Sequence of chain 39.A:
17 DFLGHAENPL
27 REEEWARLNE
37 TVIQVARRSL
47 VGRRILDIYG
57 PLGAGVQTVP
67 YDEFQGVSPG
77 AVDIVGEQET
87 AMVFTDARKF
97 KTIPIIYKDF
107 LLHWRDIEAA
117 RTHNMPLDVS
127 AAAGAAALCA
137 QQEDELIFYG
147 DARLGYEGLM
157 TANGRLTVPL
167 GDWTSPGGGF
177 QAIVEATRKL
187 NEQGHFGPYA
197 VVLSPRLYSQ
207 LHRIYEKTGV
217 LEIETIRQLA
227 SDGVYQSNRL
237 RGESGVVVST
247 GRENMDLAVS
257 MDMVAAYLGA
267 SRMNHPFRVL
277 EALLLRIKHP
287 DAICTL

This small molecule binds to this protein.
Small molecule (SMILES): CC(C)C[C@H](NC(=O)CN)C(=O)N[C@H](C(=O)N[C@H](C(=O)NCC(=O)N[C@@H](CO)C(=O)N[C@@H](CC(C)C)C(=O)N[C@@H](CCCN=C(N)N)C(=O)NCC=O)C(C)C)[C@@H](C)O

Binding-site contacts:
Ligand atom CA contacts residue ARG50 of chain 39.A at 3.5 Å.
Ligand atom CA contacts residue ASP258 of chain 39.A at 3.7 Å.
Ligand atom CA contacts residue ASP258 of chain 39.A at 3.7 Å.
Ligand atom O contacts residue ARG49 of chain 39.A at 3.1 Å (salt-bridge).
Ligand atom CG2 contacts residue ALA42 of chain 39.A at 3.7 Å (hydrophobic).
Ligand atom CB contacts residue ARG49 of chain 39.A at 3.5 Å.
Ligand atom O contacts residue ILE39 of chain 39.A at 3.6 Å.
Ligand atom C contacts residue ASP258 of chain 39.A at 3.6 Å.
Ligand atom CB contacts residue ARG50 of chain 39.A at 3.7 Å.
Ligand atom NH1 contacts residue ASP228 of chain 39.A at 2.7 Å (salt-bridge).
Ligand atom CB contacts residue ILE39 of chain 39.A at 3.6 Å (hydrophobic).
Ligand atom CA contacts residue ASP258 of chain 39.A at 3.5 Å.
Ligand atom CA contacts residue ARG49 of chain 39.A at 3.5 Å.
Ligand atom C contacts residue ARG49 of chain 39.A at 3.4 Å.
Ligand atom OG1 contacts residue MET259 of chain 39.A at 2.8 Å (h-bond).
Ligand atom N contacts residue ASP258 of chain 39.A at 2.8 Å (salt-bridge).
Ligand atom NE contacts residue ASP53 of chain 39.A at 3.7 Å.
Ligand atom NH1 contacts residue THR246 of chain 39.A at 3.0 Å (h-bond).
Ligand atom CD2 contacts residue ASP258 of chain 39.A at 3.5 Å.
Ligand atom C contacts residue ILE39 of chain 39.A at 3.6 Å (hydrophobic).
Ligand atom C contacts residue ASP258 of chain 39.A at 3.7 Å.
Ligand atom OG1 contacts residue ASP258 of chain 39.A at 3.3 Å.
Ligand atom N contacts residue ASP258 of chain 39.A at 2.9 Å (salt-bridge).
Ligand atom NH2 contacts residue ARG50 of chain 39.A at 3.3 Å (salt-bridge).
Ligand atom N contacts residue ARG49 of chain 39.A at 3.0 Å (salt-bridge).
Ligand atom CG2 contacts residue MET259 of chain 39.A at 3.7 Å (hydrophobic).
Ligand atom CB contacts residue ASP258 of chain 39.A at 3.5 Å.
Ligand atom N contacts residue ILE39 of chain 39.A at 3.7 Å.
Ligand atom CD2 contacts residue ARG43 of chain 39.A at 3.7 Å.
Ligand atom CD contacts residue ARG50 of chain 39.A at 3.6 Å.
Ligand atom N contacts residue ARG49 of chain 39.A at 3.6 Å.
Ligand atom N contacts residue ARG49 of chain 39.A at 3.6 Å.
Ligand atom N contacts residue ASP258 of chain 39.A at 3.0 Å (salt-bridge).
Ligand atom O contacts residue ARG50 of chain 39.A at 3.6 Å.
Ligand atom OG1 contacts residue ILE39 of chain 39.A at 3.5 Å.
Ligand atom CB contacts residue ASP258 of chain 39.A at 3.7 Å.
Ligand atom O contacts residue ARG43 of chain 39.A at 3.1 Å (salt-bridge).
Ligand atom CD contacts residue LEU52 of chain 39.A at 3.5 Å (hydrophobic).
Ligand atom O contacts residue ARG43 of chain 39.A at 3.0 Å (salt-bridge).
Ligand atom CB contacts residue MET259 of chain 39.A at 3.8 Å (hydrophobic).